The small molecule below binds the protein below.
Small molecule (SMILES): O=C(O)CCn1ccc2ccccc21

Binding-site contacts:
Ligand atom C03 contacts residue PRO8 of chain 2.B at 3.1 Å (hydrophobic).
Ligand atom C03 contacts residue HIS18 of chain 2.B at 4.1 Å.
Ligand atom O13 contacts residue HIS18 of chain 2.B at 3.8 Å.
Ligand atom C10 contacts residue HIS18 of chain 2.B at 4.1 Å.
Ligand atom C11 contacts residue HIS18 of chain 2.B at 3.2 Å.
Ligand atom N09 contacts residue VAL21 of chain 2.B at 4.4 Å.
Ligand atom C08 contacts residue PRO8 of chain 2.B at 4.4 Å (hydrophobic).
Ligand atom O13 contacts residue GLY17 of chain 2.B at 3.5 Å.
Ligand atom O13 contacts residue THR119 of chain 2.B at 4.4 Å.
Ligand atom O14 contacts residue ARG91 of chain 2.B at 3.9 Å.
Ligand atom C08 contacts residue VAL21 of chain 2.B at 3.9 Å (hydrophobic).
Ligand atom O14 contacts residue LEU90 of chain 2.B at 4.4 Å.
Ligand atom C07 contacts residue PRO8 of chain 2.B at 3.0 Å (hydrophobic).
Ligand atom C05 contacts residue GLY9 of chain 2.B at 4.1 Å.
Ligand atom C08 contacts residue GLY89 of chain 2.B at 3.4 Å.
Ligand atom C03 contacts residue PHE11 of chain 2.B at 4.0 Å (hydrophobic).
Ligand atom C07 contacts residue PHE11 of chain 2.B at 4.0 Å (hydrophobic).
Ligand atom C11 contacts residue GLY89 of chain 2.B at 4.4 Å.
Ligand atom C06 contacts residue HIS18 of chain 2.B at 3.5 Å.
Ligand atom C01 contacts residue HIS18 of chain 2.B at 3.4 Å.
Ligand atom C11 contacts residue VAL21 of chain 2.B at 3.8 Å (hydrophobic).
Ligand atom C05 contacts residue HIS18 of chain 2.B at 4.1 Å.
Ligand atom C07 contacts residue GLY89 of chain 2.B at 4.3 Å.
Ligand atom N09 contacts residue HIS18 of chain 2.B at 3.8 Å.
Ligand atom C11 contacts residue GLY17 of chain 2.B at 3.4 Å.
Ligand atom C12 contacts residue HIS18 of chain 2.B at 3.8 Å.
Ligand atom O14 contacts residue GLY89 of chain 2.B at 3.8 Å.
Ligand atom C02 contacts residue GLY89 of chain 2.B at 4.1 Å.
Ligand atom C12 contacts residue GLY17 of chain 2.B at 4.0 Å.
Ligand atom C05 contacts residue PRO8 of chain 2.B at 4.0 Å (hydrophobic).
Ligand atom C08 contacts residue LYS88 of chain 2.B at 4.2 Å.
Ligand atom C10 contacts residue GLY89 of chain 2.B at 3.1 Å.
Ligand atom N09 contacts residue GLY89 of chain 2.B at 3.4 Å (h-bond).
Ligand atom C10 contacts residue GLY17 of chain 2.B at 4.4 Å.
Ligand atom C04 contacts residue PHE11 of chain 2.B at 4.1 Å (hydrophobic).
Ligand atom C02 contacts residue HIS18 of chain 2.B at 3.5 Å.
Ligand atom O13 contacts residue ARG91 of chain 2.B at 4.2 Å.
Ligand atom C04 contacts residue PRO8 of chain 2.B at 2.8 Å (hydrophobic).
Ligand atom C10 contacts residue VAL21 of chain 2.B at 3.4 Å (hydrophobic).
Ligand atom C04 contacts residue GLY9 of chain 2.B at 3.5 Å.

Sequence of chain 2.B:
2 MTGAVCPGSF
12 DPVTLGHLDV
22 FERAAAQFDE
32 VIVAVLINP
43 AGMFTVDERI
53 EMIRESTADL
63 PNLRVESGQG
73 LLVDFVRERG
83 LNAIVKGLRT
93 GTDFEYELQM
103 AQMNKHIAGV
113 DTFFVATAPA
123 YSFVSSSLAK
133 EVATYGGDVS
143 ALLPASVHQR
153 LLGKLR